Sequence of chain 1.M:
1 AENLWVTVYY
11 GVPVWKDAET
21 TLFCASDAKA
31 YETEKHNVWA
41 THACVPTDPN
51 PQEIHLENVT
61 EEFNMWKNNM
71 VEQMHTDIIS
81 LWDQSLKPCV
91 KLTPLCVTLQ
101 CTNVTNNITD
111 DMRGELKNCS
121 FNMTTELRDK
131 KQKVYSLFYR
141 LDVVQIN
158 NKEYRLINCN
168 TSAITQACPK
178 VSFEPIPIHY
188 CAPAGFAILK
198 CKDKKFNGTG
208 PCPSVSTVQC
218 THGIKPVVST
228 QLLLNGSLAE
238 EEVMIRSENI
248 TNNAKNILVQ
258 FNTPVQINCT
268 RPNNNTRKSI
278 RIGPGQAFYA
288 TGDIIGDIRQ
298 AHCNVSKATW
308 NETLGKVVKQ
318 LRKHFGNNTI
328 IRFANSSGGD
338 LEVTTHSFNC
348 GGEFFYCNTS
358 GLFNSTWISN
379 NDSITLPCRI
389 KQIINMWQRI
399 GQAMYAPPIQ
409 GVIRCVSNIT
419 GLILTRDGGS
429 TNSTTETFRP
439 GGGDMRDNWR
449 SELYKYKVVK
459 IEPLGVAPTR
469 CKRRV

This protein binds this small molecule.
Small molecule (SMILES): CC(=O)N[C@@H]1[C@@H](O)[C@H](O)[C@@H](CO)O[C@H]1O

Binding-site contacts:
Ligand atom O6 contacts residue ASN204 of chain 1.M at 4.3 Å.
Ligand atom C5 contacts residue THR206 of chain 1.M at 4.5 Å.
Ligand atom C7 contacts residue ASN204 of chain 1.M at 4.0 Å.
Ligand atom C1 contacts residue GLU245 of chain 1.M at 3.1 Å.
Ligand atom O5 contacts residue ASN204 of chain 1.M at 2.4 Å (h-bond).
Ligand atom O5 contacts residue GLU245 of chain 1.M at 4.4 Å.
Ligand atom C1 contacts residue THR206 of chain 1.M at 4.4 Å.
Ligand atom C4 contacts residue ASN204 of chain 1.M at 4.3 Å.
Ligand atom O6 contacts residue LYS202 of chain 1.M at 4.5 Å.
Ligand atom C3 contacts residue GLU245 of chain 1.M at 4.0 Å.
Ligand atom C2 contacts residue GLU245 of chain 1.M at 3.3 Å.
Ligand atom C1 contacts residue ASN204 of chain 1.M at 1.4 Å.
Ligand atom C5 contacts residue ASN204 of chain 1.M at 3.7 Å.
Ligand atom N2 contacts residue ASN204 of chain 1.M at 2.9 Å (h-bond).
Ligand atom C3 contacts residue ASN204 of chain 1.M at 3.8 Å.
Ligand atom C2 contacts residue ASN204 of chain 1.M at 2.5 Å.
Ligand atom N2 contacts residue GLU245 of chain 1.M at 2.6 Å (salt-bridge).
Ligand atom C8 contacts residue GLU245 of chain 1.M at 3.5 Å.
Ligand atom C7 contacts residue GLU245 of chain 1.M at 3.6 Å.
Ligand atom C6 contacts residue ASN204 of chain 1.M at 4.4 Å.
Ligand atom O6 contacts residue PRO208 of chain 1.M at 4.2 Å.